The small molecule below binds the protein below.
Small molecule (SMILES): N[C@@H](CCC(=O)O)C(=O)O

Sequence of chain 1.C:
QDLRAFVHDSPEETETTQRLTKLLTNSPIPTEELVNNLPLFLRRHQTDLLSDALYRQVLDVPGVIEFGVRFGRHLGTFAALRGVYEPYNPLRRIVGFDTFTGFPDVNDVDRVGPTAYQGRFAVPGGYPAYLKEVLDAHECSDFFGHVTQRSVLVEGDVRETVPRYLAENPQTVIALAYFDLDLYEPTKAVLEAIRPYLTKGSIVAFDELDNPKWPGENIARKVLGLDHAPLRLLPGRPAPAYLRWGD

Binding-site contacts:
Ligand atom O contacts residue GLU217 of chain 1.C at 3.2 Å (salt-bridge).
Ligand atom CA contacts residue GLU217 of chain 1.C at 3.7 Å.
Ligand atom N contacts residue ASP216 of chain 1.C at 2.8 Å (salt-bridge).
Ligand atom CD contacts residue PHE130 of chain 1.C at 4.1 Å (hydrophobic).
Ligand atom CB contacts residue PHE130 of chain 1.C at 4.0 Å (hydrophobic).
Ligand atom CA contacts residue ASP216 of chain 1.C at 3.9 Å.
Ligand atom CG contacts residue TRP223 of chain 1.C at 4.1 Å (hydrophobic).
Ligand atom C contacts residue GLU217 of chain 1.C at 3.7 Å.
Ligand atom OE1 contacts residue PHE130 of chain 1.C at 3.4 Å.
Ligand atom CB contacts residue GLU217 of chain 1.C at 4.1 Å.
Ligand atom OE2 contacts residue TRP223 of chain 1.C at 2.8 Å (h-bond).
Ligand atom O contacts residue NA1 of chain 1.U at 2.9 Å (h-bond).
Ligand atom OE2 contacts residue LYS222 of chain 1.C at 3.7 Å.
Ligand atom CD contacts residue TRP223 of chain 1.C at 3.6 Å (hydrophobic).
Ligand atom N contacts residue NA1 of chain 1.U at 4.0 Å.
Ligand atom CG contacts residue GLU217 of chain 1.C at 3.5 Å.
Ligand atom N contacts residue GLU217 of chain 1.C at 2.8 Å (salt-bridge).
Ligand atom O contacts residue ASP216 of chain 1.C at 3.4 Å (salt-bridge).
Ligand atom N contacts residue ASP189 of chain 1.C at 3.6 Å (salt-bridge).
Ligand atom C contacts residue NA1 of chain 1.U at 4.0 Å.
Ligand atom O contacts residue EDO1 of chain 1.V at 3.7 Å.
Ligand atom N contacts residue ASP191 of chain 1.C at 4.1 Å.
Ligand atom C contacts residue ASP216 of chain 1.C at 4.0 Å.